This protein binds this small molecule.
Small molecule (SMILES): Nc1nc2c(ncn2[C@@H]2O[C@H](CO[P](=O)(O)O[P](=O)(O)NP(=O)(O)O)[C@@H](O)[C@H]2O)c(=O)[nH]1

Sequence of chain 1.A:
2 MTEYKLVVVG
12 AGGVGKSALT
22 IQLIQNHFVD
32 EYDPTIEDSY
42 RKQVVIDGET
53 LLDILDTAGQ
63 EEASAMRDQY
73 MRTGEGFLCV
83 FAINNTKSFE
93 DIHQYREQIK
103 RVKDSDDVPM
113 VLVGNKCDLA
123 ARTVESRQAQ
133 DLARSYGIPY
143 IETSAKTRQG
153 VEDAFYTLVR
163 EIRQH

Binding-site contacts:
Ligand atom O4' contacts residue LYS118 of chain 1.A at 3.3 Å (salt-bridge).
Ligand atom O1G contacts residue THR36 of chain 1.A at 2.9 Å (h-bond).
Ligand atom N3B contacts residue GLY14 of chain 1.A at 3.0 Å (h-bond).
Ligand atom O3G contacts residue GLY13 of chain 1.A at 3.5 Å.
Ligand atom O6 contacts residue ASN117 of chain 1.A at 3.3 Å (h-bond).
Ligand atom O3' contacts residue ASP31 of chain 1.A at 2.8 Å (salt-bridge).
Ligand atom O1B contacts residue SER18 of chain 1.A at 2.9 Å (h-bond).
Ligand atom O3G contacts residue GLY61 of chain 1.A at 2.8 Å (h-bond).
Ligand atom O1B contacts residue LYS17 of chain 1.A at 3.5 Å (salt-bridge).
Ligand atom O2G contacts residue GLN62 of chain 1.A at 2.8 Å (h-bond).
Ligand atom O1B contacts residue MG1 of chain 1.E at 2.1 Å.
Ligand atom O6 contacts residue ALA147 of chain 1.A at 2.8 Å (h-bond).
Ligand atom O1A contacts residue SER18 of chain 1.A at 3.3 Å (h-bond).
Ligand atom O1G contacts residue MG1 of chain 1.E at 2.0 Å.
Ligand atom O2' contacts residue ASP31 of chain 1.A at 3.2 Å (salt-bridge).
Ligand atom O2B contacts residue GLY16 of chain 1.A at 3.1 Å (h-bond).
Ligand atom C2' contacts residue VAL30 of chain 1.A at 3.5 Å (hydrophobic).
Ligand atom C8 contacts residue GLY16 of chain 1.A at 3.6 Å.
Ligand atom O2B contacts residue GLY14 of chain 1.A at 3.5 Å (h-bond).
Ligand atom O2' contacts residue VAL30 of chain 1.A at 2.7 Å (h-bond).
Ligand atom C8 contacts residue ALA19 of chain 1.A at 3.5 Å (hydrophobic).
Ligand atom C3' contacts residue GLU32 of chain 1.A at 3.5 Å.
Ligand atom N3B contacts residue MG1 of chain 1.E at 3.4 Å.
Ligand atom N1 contacts residue ASP120 of chain 1.A at 2.8 Å (salt-bridge).
Ligand atom O6 contacts residue SER146 of chain 1.A at 3.5 Å.
Ligand atom O3A contacts residue GLY16 of chain 1.A at 3.2 Å (h-bond).
Ligand atom PB contacts residue MG1 of chain 1.E at 3.2 Å.
Ligand atom O1A contacts residue GLY16 of chain 1.A at 3.4 Å.
Ligand atom O6 contacts residue ASP120 of chain 1.A at 3.5 Å (salt-bridge).
Ligand atom O3G contacts residue LYS17 of chain 1.A at 2.6 Å (salt-bridge).
Ligand atom O6 contacts residue LYS118 of chain 1.A at 3.4 Å.
Ligand atom O2B contacts residue VAL15 of chain 1.A at 3.2 Å (h-bond).
Ligand atom O3A contacts residue GLY14 of chain 1.A at 3.6 Å.
Ligand atom O2B contacts residue LYS17 of chain 1.A at 2.8 Å (salt-bridge).
Ligand atom O2' contacts residue PHE29 of chain 1.A at 3.3 Å.
Ligand atom N2 contacts residue ASP120 of chain 1.A at 2.9 Å (salt-bridge).
Ligand atom O2G contacts residue PRO35 of chain 1.A at 3.3 Å.
Ligand atom O1A contacts residue ALA19 of chain 1.A at 2.8 Å (h-bond).
Ligand atom PG contacts residue MG1 of chain 1.E at 3.2 Å.
Ligand atom N7 contacts residue ASN117 of chain 1.A at 3.1 Å (h-bond).